Sequence of chain 1.G:
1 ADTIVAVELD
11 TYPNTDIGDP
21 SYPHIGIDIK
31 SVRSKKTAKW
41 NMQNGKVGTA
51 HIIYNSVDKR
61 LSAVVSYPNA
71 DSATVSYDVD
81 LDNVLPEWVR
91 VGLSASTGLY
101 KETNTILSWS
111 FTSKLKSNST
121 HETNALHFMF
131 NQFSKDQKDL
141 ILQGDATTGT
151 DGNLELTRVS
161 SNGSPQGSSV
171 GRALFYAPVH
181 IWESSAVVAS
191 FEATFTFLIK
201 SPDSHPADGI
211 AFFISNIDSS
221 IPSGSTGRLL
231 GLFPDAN

Binding-site contacts:
Ligand atom C1 contacts residue ASN378 of chain 1.B at 1.4 Å.
Ligand atom C5 contacts residue TYR12 of chain 1.G at 3.5 Å (hydrophobic).
Ligand atom C4 contacts residue TYR12 of chain 1.G at 3.6 Å (hydrophobic).
Ligand atom O5 contacts residue ASN378 of chain 1.B at 2.2 Å (h-bond).
Ligand atom C6 contacts residue TYR12 of chain 1.G at 3.7 Å (hydrophobic).
Ligand atom C7 contacts residue ASN378 of chain 1.B at 3.5 Å.
Ligand atom C2 contacts residue PRO13 of chain 1.G at 3.7 Å (hydrophobic).
Ligand atom N2 contacts residue PRO13 of chain 1.G at 3.6 Å (h-bond).
Ligand atom C3 contacts residue TYR100 of chain 1.G at 3.6 Å (hydrophobic).
Ligand atom O5 contacts residue ARG228 of chain 1.G at 3.2 Å (salt-bridge).
Ligand atom N2 contacts residue ASN378 of chain 1.B at 2.9 Å (h-bond).
Ligand atom O6 contacts residue GLY98 of chain 1.G at 3.2 Å (h-bond).
Ligand atom O3 contacts residue PRO13 of chain 1.G at 3.5 Å (h-bond).
Ligand atom O5 contacts residue TYR12 of chain 1.G at 2.6 Å (h-bond).
Ligand atom O2 contacts residue TYR12 of chain 1.G at 3.4 Å.
Ligand atom C5 contacts residue ASN378 of chain 1.B at 3.5 Å.
Ligand atom O6 contacts residue THR380 of chain 1.B at 3.4 Å.
Ligand atom C8 contacts residue THR15 of chain 1.G at 3.5 Å.
Ligand atom N2 contacts residue THR385 of chain 1.B at 3.4 Å.
Ligand atom O7 contacts residue ASP16 of chain 1.G at 2.5 Å (salt-bridge).
Ligand atom O7 contacts residue ASN14 of chain 1.G at 3.5 Å.
Ligand atom O6 contacts residue GLY227 of chain 1.G at 3.3 Å.
Ligand atom O7 contacts residue THR15 of chain 1.G at 2.7 Å (h-bond).
Ligand atom O7 contacts residue ASN378 of chain 1.B at 3.3 Å (h-bond).
Ligand atom C7 contacts residue ASP16 of chain 1.G at 3.4 Å.
Ligand atom O4 contacts residue TYR100 of chain 1.G at 2.7 Å (h-bond).
Ligand atom C2 contacts residue ASN378 of chain 1.B at 2.5 Å.
Ligand atom C2 contacts residue TYR12 of chain 1.G at 3.4 Å (hydrophobic).
Ligand atom O7 contacts residue THR380 of chain 1.B at 3.0 Å (h-bond).
Ligand atom O5 contacts residue ASN381 of chain 1.B at 3.4 Å (h-bond).
Ligand atom C7 contacts residue THR380 of chain 1.B at 3.7 Å.
Ligand atom O3 contacts residue TYR12 of chain 1.G at 2.7 Å (h-bond).
Ligand atom O4 contacts residue GLY98 of chain 1.G at 2.5 Å (h-bond).
Ligand atom O3 contacts residue TYR12 of chain 1.G at 2.7 Å (h-bond).
Ligand atom C1 contacts residue ARG228 of chain 1.G at 3.5 Å.
Ligand atom O3 contacts residue TYR100 of chain 1.G at 3.4 Å (h-bond).
Ligand atom C7 contacts residue THR15 of chain 1.G at 3.2 Å.
Ligand atom C8 contacts residue ASP16 of chain 1.G at 3.2 Å.
Ligand atom C1 contacts residue TYR12 of chain 1.G at 3.3 Å (hydrophobic).
Ligand atom C3 contacts residue TYR12 of chain 1.G at 3.3 Å (hydrophobic).

Sequence of chain 1.A:
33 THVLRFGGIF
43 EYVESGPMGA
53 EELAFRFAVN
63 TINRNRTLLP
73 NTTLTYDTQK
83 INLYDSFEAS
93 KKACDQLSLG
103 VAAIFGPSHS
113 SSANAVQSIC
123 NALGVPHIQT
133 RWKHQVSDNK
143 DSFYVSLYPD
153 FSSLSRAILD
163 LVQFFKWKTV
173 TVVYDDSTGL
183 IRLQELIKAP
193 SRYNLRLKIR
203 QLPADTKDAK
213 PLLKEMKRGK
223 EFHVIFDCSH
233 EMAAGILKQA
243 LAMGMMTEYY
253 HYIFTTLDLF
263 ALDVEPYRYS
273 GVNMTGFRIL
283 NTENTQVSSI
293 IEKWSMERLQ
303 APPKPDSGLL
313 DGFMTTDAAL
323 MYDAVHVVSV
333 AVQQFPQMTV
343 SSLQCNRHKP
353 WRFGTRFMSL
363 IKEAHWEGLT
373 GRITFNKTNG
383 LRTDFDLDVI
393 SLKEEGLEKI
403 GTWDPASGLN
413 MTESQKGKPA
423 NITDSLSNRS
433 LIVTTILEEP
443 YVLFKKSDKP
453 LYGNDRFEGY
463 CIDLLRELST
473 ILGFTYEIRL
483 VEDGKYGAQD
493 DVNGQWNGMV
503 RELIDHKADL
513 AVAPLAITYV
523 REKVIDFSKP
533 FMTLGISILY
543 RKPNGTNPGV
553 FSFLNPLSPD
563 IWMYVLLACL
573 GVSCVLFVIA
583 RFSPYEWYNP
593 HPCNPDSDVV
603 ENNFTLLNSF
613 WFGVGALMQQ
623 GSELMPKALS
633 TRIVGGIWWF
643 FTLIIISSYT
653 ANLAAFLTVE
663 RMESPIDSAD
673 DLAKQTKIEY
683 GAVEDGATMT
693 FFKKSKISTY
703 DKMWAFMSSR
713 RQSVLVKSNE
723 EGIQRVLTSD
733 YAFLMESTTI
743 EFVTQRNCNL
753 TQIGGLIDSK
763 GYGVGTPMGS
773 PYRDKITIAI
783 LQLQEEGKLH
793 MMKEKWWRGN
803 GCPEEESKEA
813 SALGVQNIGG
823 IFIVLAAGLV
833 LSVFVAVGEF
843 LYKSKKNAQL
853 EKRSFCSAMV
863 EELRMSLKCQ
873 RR

Sequence of chain 1.B:
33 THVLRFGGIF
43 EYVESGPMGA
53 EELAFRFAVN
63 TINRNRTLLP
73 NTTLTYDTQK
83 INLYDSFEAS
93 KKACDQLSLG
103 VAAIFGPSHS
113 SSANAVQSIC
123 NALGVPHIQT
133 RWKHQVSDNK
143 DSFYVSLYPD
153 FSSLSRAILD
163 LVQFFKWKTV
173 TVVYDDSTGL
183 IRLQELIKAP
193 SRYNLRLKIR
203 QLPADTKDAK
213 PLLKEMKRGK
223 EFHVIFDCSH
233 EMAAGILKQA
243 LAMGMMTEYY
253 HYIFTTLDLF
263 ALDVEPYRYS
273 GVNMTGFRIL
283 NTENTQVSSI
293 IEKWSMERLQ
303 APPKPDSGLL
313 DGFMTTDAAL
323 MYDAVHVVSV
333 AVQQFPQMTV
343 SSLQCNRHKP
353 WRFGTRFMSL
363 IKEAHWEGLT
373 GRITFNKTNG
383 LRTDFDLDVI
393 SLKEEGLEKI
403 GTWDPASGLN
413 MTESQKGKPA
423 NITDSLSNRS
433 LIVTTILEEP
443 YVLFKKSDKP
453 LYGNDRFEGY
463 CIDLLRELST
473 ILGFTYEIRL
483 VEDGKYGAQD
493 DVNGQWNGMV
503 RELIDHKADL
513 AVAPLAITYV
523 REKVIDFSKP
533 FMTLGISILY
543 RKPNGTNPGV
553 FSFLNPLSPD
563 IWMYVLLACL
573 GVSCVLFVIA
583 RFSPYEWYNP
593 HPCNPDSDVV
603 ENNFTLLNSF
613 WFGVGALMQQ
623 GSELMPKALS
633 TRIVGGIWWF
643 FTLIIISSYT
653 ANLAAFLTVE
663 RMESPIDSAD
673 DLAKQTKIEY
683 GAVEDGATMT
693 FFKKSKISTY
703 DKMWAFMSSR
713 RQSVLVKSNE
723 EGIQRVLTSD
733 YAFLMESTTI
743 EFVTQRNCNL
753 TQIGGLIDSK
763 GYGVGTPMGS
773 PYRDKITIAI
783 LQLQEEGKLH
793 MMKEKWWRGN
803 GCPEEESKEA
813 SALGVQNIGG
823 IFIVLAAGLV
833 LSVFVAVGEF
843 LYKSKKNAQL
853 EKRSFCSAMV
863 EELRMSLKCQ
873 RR

This protein binds this small molecule.
Small molecule (SMILES): CC(=O)N[C@H]1[C@H](O[C@H]2[C@H](O)[C@@H](NC(C)=O)CO[C@@H]2CO)O[C@H](CO)[C@@H](O[C@@H]2O[C@H](CO[C@H]3O[C@H](CO)[C@@H](O)[C@H](O)[C@@H]3O[C@@H]3O[C@H](CO)[C@@H](O)[C@H](O)[C@H]3NC(C)=O)[C@@H](O)[C@H](O[C@H]3O[C@H](CO)[C@@H](O)[C@H](O)[C@@H]3O[C@@H]3O[C@H](CO)[C@@H](O)[C@H](O)[C@H]3NC(C)=O)[C@@H]2O)[C@@H]1O